Binding-site contacts:
Ligand atom CBC contacts residue CYS102 of chain 1.B at 2.7 Å (hydrophobic).
Ligand atom CHD contacts residue CYS102 of chain 1.B at 3.6 Å (hydrophobic).
Ligand atom C4A contacts residue PHE75 of chain 1.B at 3.5 Å (hydrophobic).
Ligand atom CHB contacts residue ASP72 of chain 1.B at 3.5 Å.
Ligand atom C4C contacts residue CYS102 of chain 1.B at 3.6 Å (hydrophobic).
Ligand atom C2A contacts residue TYR103 of chain 1.B at 3.5 Å (hydrophobic).
Ligand atom O2D contacts residue THR100 of chain 1.B at 3.0 Å (h-bond).
Ligand atom CMA contacts residue TYR103 of chain 1.B at 3.4 Å (hydrophobic).
Ligand atom CGD contacts residue THR100 of chain 1.B at 3.5 Å.
Ligand atom CMD contacts residue THR100 of chain 1.B at 3.6 Å.
Ligand atom CAA contacts residue GLN89 of chain 1.B at 3.4 Å.
Ligand atom O1A contacts residue ARG87 of chain 1.B at 3.0 Å (salt-bridge).
Ligand atom CBC contacts residue ARG73 of chain 1.B at 3.6 Å.
Ligand atom CAC contacts residue CYS102 of chain 1.B at 1.7 Å (hydrophobic).
Ligand atom ND contacts residue ASP72 of chain 1.B at 2.9 Å (salt-bridge).
Ligand atom C3A contacts residue TYR103 of chain 1.B at 3.2 Å (hydrophobic).
Ligand atom OC contacts residue LEU106 of chain 1.B at 3.6 Å.
Ligand atom C3D contacts residue TYR74 of chain 1.B at 3.5 Å (hydrophobic).
Ligand atom C4D contacts residue TYR74 of chain 1.B at 3.3 Å (hydrophobic).
Ligand atom O2A contacts residue ARG87 of chain 1.B at 3.2 Å (salt-bridge).
Ligand atom NA contacts residue TYR103 of chain 1.B at 3.2 Å.
Ligand atom NC contacts residue ASP72 of chain 1.B at 2.8 Å (salt-bridge).
Ligand atom CGA contacts residue TYR83 of chain 1.B at 3.3 Å (hydrophobic).
Ligand atom C1C contacts residue ASP72 of chain 1.B at 3.5 Å.
Ligand atom C1A contacts residue TYR103 of chain 1.B at 3.6 Å (hydrophobic).
Ligand atom O1D contacts residue LEU99 of chain 1.B at 3.3 Å.
Ligand atom OB contacts residue ILE115 of chain 1.B at 3.2 Å.
Ligand atom NA contacts residue ASP72 of chain 1.B at 2.7 Å (salt-bridge).
Ligand atom CBA contacts residue TYR83 of chain 1.B at 3.3 Å (hydrophobic).
Ligand atom O1D contacts residue THR100 of chain 1.B at 2.8 Å (h-bond).
Ligand atom ND contacts residue TYR103 of chain 1.B at 3.6 Å.
Ligand atom C4A contacts residue TYR103 of chain 1.B at 3.3 Å (hydrophobic).
Ligand atom C4A contacts residue ASP72 of chain 1.B at 3.6 Å.
Ligand atom NB contacts residue TYR103 of chain 1.B at 3.4 Å (h-bond).
Ligand atom CGA contacts residue ARG87 of chain 1.B at 3.6 Å.
Ligand atom C3C contacts residue CYS102 of chain 1.B at 2.7 Å (hydrophobic).
Ligand atom OC contacts residue ASP72 of chain 1.B at 3.5 Å.
Ligand atom OB contacts residue HIS133 of chain 1.B at 2.9 Å (h-bond).
Ligand atom OB contacts residue VAL131 of chain 1.B at 3.6 Å.
Ligand atom O2A contacts residue TYR83 of chain 1.B at 2.5 Å (h-bond).

A protein and the small-molecule ligand that binds it are described below.
Small molecule (SMILES): C=CC1=C(C)/C(=C/c2[nH]c(/C=C3\N=C(/C=C4\NC(=O)[C@H](C)[C@@H]4C=C)C(C)=C3CCC(=O)O)c(CCC(=O)O)c2C)NC1=O

Sequence of chain 1.B:
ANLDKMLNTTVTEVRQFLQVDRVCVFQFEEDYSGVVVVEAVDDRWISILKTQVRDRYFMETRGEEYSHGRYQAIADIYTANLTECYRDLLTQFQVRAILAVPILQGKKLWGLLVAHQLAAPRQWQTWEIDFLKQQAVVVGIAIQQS